The protein below binds the small molecule below.
Small molecule (SMILES): CC(=O)N[C@@H]1[C@@H](O)[C@H](O)[C@@H](CO)O[C@H]1O

Binding-site contacts:
Ligand atom O5 contacts residue ASN1108 of chain 1.A at 4.5 Å.
Ligand atom C1 contacts residue ASN1108 of chain 1.A at 3.5 Å.
Ligand atom C2 contacts residue ASN1108 of chain 1.A at 3.5 Å.
Ligand atom N2 contacts residue ASN1108 of chain 1.A at 3.3 Å (h-bond).
Ligand atom C8 contacts residue ASN1108 of chain 1.A at 3.9 Å.
Ligand atom O7 contacts residue ASN1108 of chain 1.A at 3.5 Å (h-bond).
Ligand atom C7 contacts residue ASN1108 of chain 1.A at 3.3 Å.

Sequence of chain 1.A:
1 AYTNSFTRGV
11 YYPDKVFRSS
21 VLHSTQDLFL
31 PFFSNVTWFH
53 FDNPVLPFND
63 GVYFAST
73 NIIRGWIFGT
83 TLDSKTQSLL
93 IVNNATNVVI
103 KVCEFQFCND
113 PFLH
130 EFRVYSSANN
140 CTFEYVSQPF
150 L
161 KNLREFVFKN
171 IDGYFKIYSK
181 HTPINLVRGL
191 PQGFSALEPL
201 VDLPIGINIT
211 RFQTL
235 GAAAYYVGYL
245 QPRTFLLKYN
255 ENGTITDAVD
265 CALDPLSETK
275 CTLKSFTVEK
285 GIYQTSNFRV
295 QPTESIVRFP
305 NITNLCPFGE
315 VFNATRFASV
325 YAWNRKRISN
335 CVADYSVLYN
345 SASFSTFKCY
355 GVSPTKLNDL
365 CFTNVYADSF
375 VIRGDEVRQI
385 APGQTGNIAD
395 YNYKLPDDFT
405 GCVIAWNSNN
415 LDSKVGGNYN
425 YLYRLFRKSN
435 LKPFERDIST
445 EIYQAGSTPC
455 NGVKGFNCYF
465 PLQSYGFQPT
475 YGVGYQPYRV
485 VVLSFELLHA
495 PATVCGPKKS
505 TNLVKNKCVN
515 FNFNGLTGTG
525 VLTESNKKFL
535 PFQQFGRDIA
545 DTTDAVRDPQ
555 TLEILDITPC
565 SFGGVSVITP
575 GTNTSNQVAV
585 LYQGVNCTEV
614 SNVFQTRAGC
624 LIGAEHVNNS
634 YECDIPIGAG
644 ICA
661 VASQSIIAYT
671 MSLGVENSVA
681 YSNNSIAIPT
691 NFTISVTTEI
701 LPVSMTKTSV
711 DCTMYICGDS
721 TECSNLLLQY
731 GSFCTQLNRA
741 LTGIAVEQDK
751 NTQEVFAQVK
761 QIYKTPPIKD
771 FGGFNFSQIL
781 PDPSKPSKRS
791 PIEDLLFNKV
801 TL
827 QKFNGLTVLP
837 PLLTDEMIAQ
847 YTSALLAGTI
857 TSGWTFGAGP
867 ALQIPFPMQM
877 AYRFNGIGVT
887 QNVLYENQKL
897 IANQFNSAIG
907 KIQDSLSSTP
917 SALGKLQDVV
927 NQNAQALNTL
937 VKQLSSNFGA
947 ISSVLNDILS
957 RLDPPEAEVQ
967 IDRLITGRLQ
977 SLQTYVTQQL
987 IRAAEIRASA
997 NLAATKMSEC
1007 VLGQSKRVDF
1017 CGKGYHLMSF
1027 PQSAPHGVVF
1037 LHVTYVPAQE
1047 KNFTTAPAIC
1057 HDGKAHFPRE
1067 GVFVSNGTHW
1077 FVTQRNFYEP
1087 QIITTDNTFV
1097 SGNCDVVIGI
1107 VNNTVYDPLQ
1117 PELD